Binding-site contacts:
Ligand atom C2 contacts residue TRP341 of chain 1.A at 3.9 Å (hydrophobic).
Ligand atom C6 contacts residue PRO155 of chain 1.A at 3.8 Å (hydrophobic).
Ligand atom O2 contacts residue TRP63 of chain 1.A at 3.5 Å (h-bond).
Ligand atom C6 contacts residue TRP341 of chain 1.A at 3.6 Å (hydrophobic).
Ligand atom O2 contacts residue ALA64 of chain 1.A at 3.4 Å.
Ligand atom O1 contacts residue ASN13 of chain 1.A at 3.6 Å (h-bond).
Ligand atom C4 contacts residue ARG67 of chain 1.A at 3.9 Å.
Ligand atom C2 contacts residue GLU112 of chain 1.A at 3.4 Å.
Ligand atom O5 contacts residue ASP15 of chain 1.A at 3.8 Å.
Ligand atom O3 contacts residue TRP341 of chain 1.A at 3.8 Å.
Ligand atom C1 contacts residue TRP231 of chain 1.A at 3.6 Å (hydrophobic).
Ligand atom O3 contacts residue ARG67 of chain 1.A at 2.9 Å (salt-bridge).
Ligand atom O1 contacts residue ASP15 of chain 1.A at 2.7 Å (salt-bridge).
Ligand atom O3 contacts residue ASP66 of chain 1.A at 2.6 Å (salt-bridge).
Ligand atom O6 contacts residue GLU154 of chain 1.A at 2.7 Å (salt-bridge).
Ligand atom O5 contacts residue TYR156 of chain 1.A at 3.2 Å.
Ligand atom C1 contacts residue LYS16 of chain 1.A at 3.6 Å.
Ligand atom C3 contacts residue ASP66 of chain 1.A at 3.5 Å.
Ligand atom O2 contacts residue GLU112 of chain 1.A at 2.7 Å (salt-bridge).
Ligand atom O2 contacts residue ASP66 of chain 1.A at 2.6 Å (salt-bridge).
Ligand atom C2 contacts residue TRP231 of chain 1.A at 3.8 Å (hydrophobic).
Ligand atom O3 contacts residue TRP63 of chain 1.A at 3.2 Å (h-bond).
Ligand atom O6 contacts residue PHE157 of chain 1.A at 3.9 Å.
Ligand atom O1 contacts residue LYS16 of chain 1.A at 3.0 Å (salt-bridge).
Ligand atom O4 contacts residue TRP341 of chain 1.A at 3.8 Å.
Ligand atom O3 contacts residue ALA64 of chain 1.A at 3.3 Å.
Ligand atom O2 contacts residue LYS16 of chain 1.A at 2.7 Å (salt-bridge).
Ligand atom O4 contacts residue ARG345 of chain 1.A at 3.5 Å (salt-bridge).
Ligand atom O6 contacts residue TYR156 of chain 1.A at 3.1 Å (h-bond).
Ligand atom C1 contacts residue ASP15 of chain 1.A at 3.4 Å.
Ligand atom C1 contacts residue TYR156 of chain 1.A at 3.6 Å (hydrophobic).
Ligand atom C6 contacts residue TYR156 of chain 1.A at 3.7 Å (hydrophobic).
Ligand atom O4 contacts residue ARG67 of chain 1.A at 2.8 Å (salt-bridge).
Ligand atom O6 contacts residue PRO155 of chain 1.A at 3.3 Å.
Ligand atom C6 contacts residue GLU154 of chain 1.A at 3.5 Å.
Ligand atom O3 contacts residue GLU112 of chain 1.A at 3.8 Å.
Ligand atom C4 contacts residue TRP341 of chain 1.A at 3.4 Å (hydrophobic).
Ligand atom C2 contacts residue ASP66 of chain 1.A at 3.3 Å.
Ligand atom C2 contacts residue LYS16 of chain 1.A at 3.7 Å.
Ligand atom C3 contacts residue TRP63 of chain 1.A at 3.6 Å (hydrophobic).

Sequence of chain 1.A:
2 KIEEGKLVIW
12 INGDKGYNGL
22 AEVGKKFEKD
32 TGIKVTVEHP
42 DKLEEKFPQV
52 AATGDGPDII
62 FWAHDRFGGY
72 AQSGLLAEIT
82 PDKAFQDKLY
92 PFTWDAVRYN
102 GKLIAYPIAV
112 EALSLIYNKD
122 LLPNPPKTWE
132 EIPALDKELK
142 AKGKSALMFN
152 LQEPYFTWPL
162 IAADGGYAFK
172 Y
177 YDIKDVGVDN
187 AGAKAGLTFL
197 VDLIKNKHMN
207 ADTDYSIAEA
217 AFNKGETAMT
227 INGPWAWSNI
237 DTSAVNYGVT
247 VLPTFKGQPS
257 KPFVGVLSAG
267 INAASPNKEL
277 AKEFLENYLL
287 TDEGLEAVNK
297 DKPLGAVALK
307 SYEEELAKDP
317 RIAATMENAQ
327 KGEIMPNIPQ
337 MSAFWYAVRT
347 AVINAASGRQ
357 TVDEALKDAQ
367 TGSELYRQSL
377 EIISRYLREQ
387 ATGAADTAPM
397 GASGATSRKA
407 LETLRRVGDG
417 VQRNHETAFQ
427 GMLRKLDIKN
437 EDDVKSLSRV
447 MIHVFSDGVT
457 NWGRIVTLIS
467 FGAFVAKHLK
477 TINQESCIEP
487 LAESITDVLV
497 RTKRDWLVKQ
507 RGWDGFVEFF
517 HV

The protein below binds the small molecule below.
Small molecule (SMILES): OC[C@H]1O[C@H](O[C@H]2[C@H](O)[C@@H](O)[C@@H](O)O[C@@H]2CO)[C@H](O)[C@@H](O)[C@@H]1O